Binding-site contacts:
Ligand atom C8 contacts residue TRP337 of chain 1.A at 3.9 Å (hydrophobic).
Ligand atom N2 contacts residue TYR384 of chain 1.A at 3.7 Å.
Ligand atom C9 contacts residue LEU500 of chain 1.A at 4.5 Å (hydrophobic).
Ligand atom C3 contacts residue TYR384 of chain 1.A at 3.2 Å (hydrophobic).
Ligand atom N5 contacts residue TRP337 of chain 1.A at 4.2 Å.
Ligand atom N5 contacts residue TYR384 of chain 1.A at 4.0 Å.
Ligand atom C7 contacts residue ASP336 of chain 1.A at 3.8 Å.
Ligand atom O4 contacts residue ASP336 of chain 1.A at 4.4 Å.
Ligand atom C11 contacts residue LEU500 of chain 1.A at 3.9 Å (hydrophobic).
Ligand atom C1 contacts residue PHE268 of chain 1.A at 4.2 Å (hydrophobic).
Ligand atom O4 contacts residue GLN385 of chain 1.A at 4.1 Å.
Ligand atom N5 contacts residue TYR467 of chain 1.A at 4.1 Å.
Ligand atom C10 contacts residue GLN385 of chain 1.A at 3.5 Å.
Ligand atom C11 contacts residue GLN385 of chain 1.A at 3.5 Å.
Ligand atom C8 contacts residue THR361 of chain 1.A at 4.5 Å.
Ligand atom C6 contacts residue GLN385 of chain 1.A at 4.5 Å.
Ligand atom C6 contacts residue TRP337 of chain 1.A at 3.8 Å (hydrophobic).
Ligand atom O4 contacts residue TRP337 of chain 1.A at 4.3 Å.
Ligand atom O4 contacts residue TYR384 of chain 1.A at 2.6 Å (h-bond).
Ligand atom N2 contacts residue HIS525 of chain 1.A at 4.0 Å.
Ligand atom C8 contacts residue MET340 of chain 1.A at 4.3 Å (hydrophobic).
Ligand atom C1 contacts residue ASP336 of chain 1.A at 3.8 Å.
Ligand atom C11 contacts residue TYR384 of chain 1.A at 3.8 Å (hydrophobic).
Ligand atom N5 contacts residue ASP336 of chain 1.A at 2.7 Å (salt-bridge).
Ligand atom N5 contacts residue LEU500 of chain 1.A at 4.4 Å.
Ligand atom C7 contacts residue TRP337 of chain 1.A at 3.8 Å (hydrophobic).
Ligand atom C8 contacts residue ASP336 of chain 1.A at 4.5 Å.
Ligand atom C6 contacts residue TYR384 of chain 1.A at 4.4 Å (hydrophobic).
Ligand atom C1 contacts residue TYR384 of chain 1.A at 4.1 Å (hydrophobic).
Ligand atom C3 contacts residue TYR467 of chain 1.A at 3.1 Å (hydrophobic).
Ligand atom C1 contacts residue HIS525 of chain 1.A at 4.2 Å.
Ligand atom C1 contacts residue TYR467 of chain 1.A at 3.4 Å (hydrophobic).
Ligand atom N2 contacts residue ASP336 of chain 1.A at 2.8 Å (salt-bridge).
Ligand atom C6 contacts residue ASP336 of chain 1.A at 3.9 Å.
Ligand atom C3 contacts residue ASP336 of chain 1.A at 3.2 Å.
Ligand atom O4 contacts residue TYR467 of chain 1.A at 2.6 Å (h-bond).
Ligand atom C9 contacts residue MET340 of chain 1.A at 4.5 Å (hydrophobic).
Ligand atom N2 contacts residue TYR467 of chain 1.A at 3.6 Å.
Ligand atom C10 contacts residue LEU500 of chain 1.A at 4.4 Å (hydrophobic).

A small-molecule ligand and the protein it binds are described below.
Small molecule (SMILES): CNC(=O)NC1CCCCC1

Sequence of chain 1.A:
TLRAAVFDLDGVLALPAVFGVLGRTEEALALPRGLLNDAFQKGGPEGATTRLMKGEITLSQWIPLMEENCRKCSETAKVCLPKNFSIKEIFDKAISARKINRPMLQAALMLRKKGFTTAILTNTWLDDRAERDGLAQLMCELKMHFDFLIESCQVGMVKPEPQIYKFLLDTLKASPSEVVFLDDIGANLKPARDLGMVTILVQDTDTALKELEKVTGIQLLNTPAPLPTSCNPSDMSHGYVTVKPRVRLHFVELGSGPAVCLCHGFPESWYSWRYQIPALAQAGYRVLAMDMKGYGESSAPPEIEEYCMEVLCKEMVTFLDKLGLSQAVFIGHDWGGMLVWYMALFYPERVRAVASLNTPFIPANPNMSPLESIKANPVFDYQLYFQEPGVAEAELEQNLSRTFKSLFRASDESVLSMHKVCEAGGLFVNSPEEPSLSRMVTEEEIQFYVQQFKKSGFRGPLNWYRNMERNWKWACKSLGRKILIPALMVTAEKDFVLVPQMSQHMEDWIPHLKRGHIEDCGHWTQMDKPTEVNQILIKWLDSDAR